Binding-site contacts:
Ligand atom C02 contacts residue HIS208 of chain 1.A at 4.2 Å.
Ligand atom C01 contacts residue LEU307 of chain 1.A at 4.4 Å (hydrophobic).
Ligand atom CL1 contacts residue LEU307 of chain 1.A at 4.5 Å.
Ligand atom C07 contacts residue ASP205 of chain 1.A at 3.7 Å.
Ligand atom C08 contacts residue VAL209 of chain 1.A at 4.0 Å (hydrophobic).
Ligand atom C10 contacts residue HIS295 of chain 1.A at 3.9 Å.
Ligand atom C08 contacts residue ASN297 of chain 1.A at 3.6 Å.
Ligand atom C02 contacts residue ASN201 of chain 1.A at 4.0 Å.
Ligand atom C01 contacts residue ASP205 of chain 1.A at 4.4 Å.
Ligand atom CL1 contacts residue VAL260 of chain 1.A at 3.7 Å.
Ligand atom C01 contacts residue ASN201 of chain 1.A at 3.3 Å.
Ligand atom C07 contacts residue ALA206 of chain 1.A at 4.0 Å (hydrophobic).
Ligand atom C07 contacts residue VAL209 of chain 1.A at 4.0 Å (hydrophobic).
Ligand atom C01 contacts residue HIS208 of chain 1.A at 3.8 Å.
Ligand atom C05 contacts residue ASN297 of chain 1.A at 3.8 Å.
Ligand atom C10 contacts residue VAL209 of chain 1.A at 4.0 Å (hydrophobic).
Ligand atom C09 contacts residue HIS295 of chain 1.A at 4.0 Å.
Ligand atom C09 contacts residue VAL209 of chain 1.A at 4.0 Å (hydrophobic).
Ligand atom C02 contacts residue LEU307 of chain 1.A at 4.0 Å (hydrophobic).
Ligand atom CL1 contacts residue PHE224 of chain 1.A at 4.0 Å.
Ligand atom C06 contacts residue HIS208 of chain 1.A at 3.9 Å.
Ligand atom C05 contacts residue HIS208 of chain 1.A at 4.4 Å.
Ligand atom C06 contacts residue ASP205 of chain 1.A at 3.5 Å.
Ligand atom C02 contacts residue PHE202 of chain 1.A at 4.2 Å (hydrophobic).
Ligand atom C04 contacts residue ASN297 of chain 1.A at 4.4 Å.
Ligand atom CL1 contacts residue HIS295 of chain 1.A at 3.6 Å.
Ligand atom C03 contacts residue PHE352 of chain 1.A at 4.4 Å (hydrophobic).
Ligand atom C08 contacts residue ALA206 of chain 1.A at 4.3 Å (hydrophobic).
Ligand atom C06 contacts residue ASN201 of chain 1.A at 3.6 Å.
Ligand atom C01 contacts residue PHE202 of chain 1.A at 4.0 Å (hydrophobic).
Ligand atom C03 contacts residue LEU307 of chain 1.A at 3.8 Å (hydrophobic).
Ligand atom C05 contacts residue ASP205 of chain 1.A at 3.8 Å.
Ligand atom C06 contacts residue PHE202 of chain 1.A at 4.3 Å (hydrophobic).
Ligand atom C07 contacts residue ASN297 of chain 1.A at 3.3 Å.
Ligand atom C04 contacts residue VAL209 of chain 1.A at 4.0 Å (hydrophobic).
Ligand atom C04 contacts residue LEU307 of chain 1.A at 4.1 Å (hydrophobic).
Ligand atom C06 contacts residue ASN297 of chain 1.A at 3.9 Å.
Ligand atom C05 contacts residue VAL209 of chain 1.A at 4.0 Å (hydrophobic).

This small molecule binds to this protein.
Small molecule (SMILES): Clc1cccc2ccccc12

Sequence of chain 1.A:
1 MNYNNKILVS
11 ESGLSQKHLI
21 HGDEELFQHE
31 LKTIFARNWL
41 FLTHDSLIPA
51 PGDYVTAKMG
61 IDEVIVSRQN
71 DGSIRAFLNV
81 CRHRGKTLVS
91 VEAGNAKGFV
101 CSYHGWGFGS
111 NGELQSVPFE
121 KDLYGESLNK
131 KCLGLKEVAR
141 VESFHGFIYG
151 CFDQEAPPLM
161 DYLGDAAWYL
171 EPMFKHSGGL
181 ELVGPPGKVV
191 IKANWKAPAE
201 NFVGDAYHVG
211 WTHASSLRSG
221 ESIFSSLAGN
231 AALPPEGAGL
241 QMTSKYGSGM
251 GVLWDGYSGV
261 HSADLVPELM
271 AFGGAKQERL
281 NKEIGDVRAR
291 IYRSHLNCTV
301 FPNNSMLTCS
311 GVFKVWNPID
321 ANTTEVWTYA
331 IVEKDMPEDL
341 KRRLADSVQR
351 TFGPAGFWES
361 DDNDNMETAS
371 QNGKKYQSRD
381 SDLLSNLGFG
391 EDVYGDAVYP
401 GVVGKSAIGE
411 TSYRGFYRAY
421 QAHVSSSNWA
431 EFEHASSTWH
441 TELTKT